Binding-site contacts:
Ligand atom C2 contacts residue ASN76 of chain 1.C at 2.5 Å.
Ligand atom C7 contacts residue ASN76 of chain 1.C at 3.5 Å.
Ligand atom C3 contacts residue ASN76 of chain 1.C at 3.8 Å.
Ligand atom O6 contacts residue ALA93 of chain 1.C at 4.2 Å.
Ligand atom C7 contacts residue GLY74 of chain 1.C at 4.0 Å.
Ligand atom C5 contacts residue ASN76 of chain 1.C at 3.6 Å.
Ligand atom O7 contacts residue ASN76 of chain 1.C at 3.5 Å (h-bond).
Ligand atom C8 contacts residue GLY74 of chain 1.C at 3.1 Å.
Ligand atom N2 contacts residue ASN76 of chain 1.C at 3.0 Å (h-bond).
Ligand atom O5 contacts residue SER92 of chain 1.C at 4.1 Å.
Ligand atom C1 contacts residue ASN76 of chain 1.C at 1.4 Å.
Ligand atom C4 contacts residue ASN76 of chain 1.C at 4.2 Å.
Ligand atom O6 contacts residue SER92 of chain 1.C at 3.5 Å (h-bond).
Ligand atom O5 contacts residue ASN76 of chain 1.C at 2.3 Å (h-bond).

Sequence of chain 1.C:
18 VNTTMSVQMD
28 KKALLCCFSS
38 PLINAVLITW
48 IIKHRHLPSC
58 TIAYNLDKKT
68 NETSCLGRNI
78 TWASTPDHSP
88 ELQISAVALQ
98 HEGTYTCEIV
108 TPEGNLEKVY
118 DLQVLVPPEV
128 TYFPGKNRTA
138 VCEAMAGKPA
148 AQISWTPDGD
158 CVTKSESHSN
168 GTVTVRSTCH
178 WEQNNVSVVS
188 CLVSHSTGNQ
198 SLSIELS

A protein and the small-molecule ligand that binds it are described below.
Small molecule (SMILES): CC(=O)N[C@@H]1[C@@H](O)[C@H](O)[C@@H](CO)O[C@H]1O